Sequence of chain 1.B:
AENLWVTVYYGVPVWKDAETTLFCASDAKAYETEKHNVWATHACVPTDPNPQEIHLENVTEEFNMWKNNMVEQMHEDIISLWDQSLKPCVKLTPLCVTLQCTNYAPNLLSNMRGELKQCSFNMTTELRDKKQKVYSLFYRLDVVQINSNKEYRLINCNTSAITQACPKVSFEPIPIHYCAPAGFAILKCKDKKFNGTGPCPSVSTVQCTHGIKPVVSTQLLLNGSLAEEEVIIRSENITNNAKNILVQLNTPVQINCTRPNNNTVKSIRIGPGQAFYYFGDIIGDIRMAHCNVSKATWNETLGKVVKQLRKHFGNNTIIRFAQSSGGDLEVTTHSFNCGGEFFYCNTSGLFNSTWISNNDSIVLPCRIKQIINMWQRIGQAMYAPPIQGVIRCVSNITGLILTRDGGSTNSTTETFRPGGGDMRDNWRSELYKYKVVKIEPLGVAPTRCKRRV

Binding-site contacts:
Ligand atom C8 contacts residue ASN167 of chain 1.I at 4.4 Å.
Ligand atom C5 contacts residue ARG162 of chain 1.I at 4.2 Å.
Ligand atom C5 contacts residue ILE164 of chain 1.I at 4.5 Å (hydrophobic).
Ligand atom O6 contacts residue VAL144 of chain 1.I at 4.4 Å.
Ligand atom C1 contacts residue ASN167 of chain 1.I at 1.4 Å.
Ligand atom O5 contacts residue ILE164 of chain 1.I at 4.3 Å.
Ligand atom C2 contacts residue ARG162 of chain 1.I at 4.0 Å.
Ligand atom N2 contacts residue ASN167 of chain 1.I at 2.8 Å (h-bond).
Ligand atom O7 contacts residue THR168 of chain 1.I at 3.5 Å.
Ligand atom C7 contacts residue THR168 of chain 1.I at 4.4 Å.
Ligand atom C3 contacts residue ASN167 of chain 1.I at 3.8 Å.
Ligand atom C7 contacts residue ASN167 of chain 1.I at 3.4 Å.
Ligand atom C5 contacts residue ASN167 of chain 1.I at 3.7 Å.
Ligand atom C2 contacts residue ASN167 of chain 1.I at 2.4 Å.
Ligand atom C6 contacts residue ILE164 of chain 1.I at 4.1 Å (hydrophobic).
Ligand atom O5 contacts residue ARG162 of chain 1.I at 3.0 Å (salt-bridge).
Ligand atom O5 contacts residue ASN167 of chain 1.I at 2.5 Å (h-bond).
Ligand atom C4 contacts residue ASN167 of chain 1.I at 4.3 Å.
Ligand atom C1 contacts residue ARG162 of chain 1.I at 3.4 Å.
Ligand atom C8 contacts residue ARG278 of chain 1.B at 4.3 Å.
Ligand atom O7 contacts residue ASN167 of chain 1.I at 3.6 Å.

The small molecule below binds the protein below.
Small molecule (SMILES): CC(=O)N[C@H]1[C@H](O[C@H]2[C@H](O)[C@@H](NC(C)=O)CO[C@@H]2CO)O[C@H](CO)[C@@H](O)[C@@H]1O

Sequence of chain 1.I:
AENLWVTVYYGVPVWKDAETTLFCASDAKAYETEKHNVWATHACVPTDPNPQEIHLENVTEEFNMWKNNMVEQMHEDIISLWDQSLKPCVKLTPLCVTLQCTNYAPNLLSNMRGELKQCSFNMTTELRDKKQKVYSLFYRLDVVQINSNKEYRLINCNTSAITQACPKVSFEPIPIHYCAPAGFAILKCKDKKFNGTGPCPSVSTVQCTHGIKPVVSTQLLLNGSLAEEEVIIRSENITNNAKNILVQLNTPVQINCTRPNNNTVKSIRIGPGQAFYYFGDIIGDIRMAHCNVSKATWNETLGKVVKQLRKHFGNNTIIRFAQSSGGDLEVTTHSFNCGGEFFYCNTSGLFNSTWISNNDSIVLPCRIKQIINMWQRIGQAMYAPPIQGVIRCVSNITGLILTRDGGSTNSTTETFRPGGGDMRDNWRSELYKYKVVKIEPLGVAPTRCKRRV